The protein below binds the small molecule below.
Small molecule (SMILES): CC(=O)N[C@H]1[C@H](O[C@H]2[C@H](O)[C@@H](NC(C)=O)CO[C@@H]2CO)O[C@H](CO)[C@@H](O)[C@@H]1O

Binding-site contacts:
Ligand atom O7 contacts residue SER360 of chain 1.A at 4.2 Å.
Ligand atom C1 contacts residue ASN358 of chain 1.A at 1.4 Å.
Ligand atom C7 contacts residue ASN358 of chain 1.A at 3.9 Å.
Ligand atom C1 contacts residue SER360 of chain 1.A at 4.2 Å.
Ligand atom O5 contacts residue SER360 of chain 1.A at 3.6 Å (h-bond).
Ligand atom O5 contacts residue ASN358 of chain 1.A at 2.4 Å (h-bond).
Ligand atom C4 contacts residue ASN358 of chain 1.A at 4.3 Å.
Ligand atom O6 contacts residue SER360 of chain 1.A at 4.4 Å.
Ligand atom C4 contacts residue SER360 of chain 1.A at 4.5 Å.
Ligand atom N2 contacts residue PRO386 of chain 1.A at 4.2 Å.
Ligand atom C6 contacts residue SER360 of chain 1.A at 4.4 Å.
Ligand atom C2 contacts residue SER360 of chain 1.A at 4.1 Å.
Ligand atom C7 contacts residue PRO386 of chain 1.A at 4.4 Å (hydrophobic).
Ligand atom C5 contacts residue ASN358 of chain 1.A at 3.7 Å.
Ligand atom C5 contacts residue SER360 of chain 1.A at 4.4 Å.
Ligand atom N2 contacts residue ASN358 of chain 1.A at 2.9 Å (h-bond).
Ligand atom C2 contacts residue ASN358 of chain 1.A at 2.5 Å.
Ligand atom O6 contacts residue ASN358 of chain 1.A at 4.2 Å.
Ligand atom C8 contacts residue PRO386 of chain 1.A at 3.7 Å (hydrophobic).
Ligand atom C3 contacts residue ASN358 of chain 1.A at 3.8 Å.

Sequence of chain 1.A:
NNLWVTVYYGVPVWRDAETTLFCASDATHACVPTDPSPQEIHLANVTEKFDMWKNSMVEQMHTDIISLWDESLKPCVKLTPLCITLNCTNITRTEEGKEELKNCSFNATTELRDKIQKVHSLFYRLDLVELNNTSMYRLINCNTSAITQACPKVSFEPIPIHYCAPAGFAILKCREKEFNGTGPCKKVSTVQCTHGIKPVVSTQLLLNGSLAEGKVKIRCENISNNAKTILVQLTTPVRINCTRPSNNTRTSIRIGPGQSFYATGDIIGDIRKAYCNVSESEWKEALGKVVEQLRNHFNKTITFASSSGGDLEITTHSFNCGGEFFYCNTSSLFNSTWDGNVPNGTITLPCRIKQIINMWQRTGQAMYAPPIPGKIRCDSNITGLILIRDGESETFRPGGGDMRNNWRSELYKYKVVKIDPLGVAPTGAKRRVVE